Sequence of chain 1.A:
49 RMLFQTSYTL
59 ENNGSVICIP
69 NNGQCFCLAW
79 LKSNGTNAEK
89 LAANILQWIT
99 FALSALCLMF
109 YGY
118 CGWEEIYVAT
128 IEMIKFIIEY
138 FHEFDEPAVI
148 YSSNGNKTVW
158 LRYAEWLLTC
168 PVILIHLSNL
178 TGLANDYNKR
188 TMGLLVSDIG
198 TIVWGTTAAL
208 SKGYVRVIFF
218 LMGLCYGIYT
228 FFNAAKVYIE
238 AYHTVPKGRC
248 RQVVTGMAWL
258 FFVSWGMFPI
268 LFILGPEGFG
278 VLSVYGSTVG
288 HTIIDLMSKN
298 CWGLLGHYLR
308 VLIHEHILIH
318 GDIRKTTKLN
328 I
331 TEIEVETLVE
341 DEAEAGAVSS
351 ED

This protein binds this small molecule.
Small molecule (SMILES): CC(=O)N[C@H]1[C@H](O[C@H]2[C@H](O)[C@@H](NC(C)=O)CO[C@@H]2CO)O[C@H](CO)[C@@H](O)[C@@H]1O

Binding-site contacts:
Ligand atom C3 contacts residue ASN61 of chain 1.A at 3.8 Å.
Ligand atom N2 contacts residue ASN61 of chain 1.A at 2.9 Å (h-bond).
Ligand atom C4 contacts residue ASN61 of chain 1.A at 4.3 Å.
Ligand atom C1 contacts residue ASN61 of chain 1.A at 1.5 Å.
Ligand atom C7 contacts residue ASN61 of chain 1.A at 3.5 Å.
Ligand atom O5 contacts residue ASN61 of chain 1.A at 2.5 Å (h-bond).
Ligand atom C2 contacts residue ASN61 of chain 1.A at 2.6 Å.
Ligand atom C5 contacts residue ASN61 of chain 1.A at 3.7 Å.
Ligand atom O7 contacts residue ASN61 of chain 1.A at 3.7 Å.